This small molecule binds to this protein.
Small molecule (SMILES): [H]/N=C(/N)N[C@H]1C=C(C(=O)O)O[C@@H](C(=O)N(C)CCC)[C@@H]1NC(C)=O

Binding-site contacts:
Ligand atom C3 contacts residue ASP70 of chain 4.A at 3.4 Å.
Ligand atom NH2 contacts residue TRP98 of chain 4.A at 2.8 Å (h-bond).
Ligand atom C3 contacts residue GLU38 of chain 4.A at 3.4 Å.
Ligand atom C4 contacts residue GLU38 of chain 4.A at 3.8 Å.
Ligand atom C4 contacts residue ASP70 of chain 4.A at 3.7 Å.
Ligand atom C81 contacts residue ARG144 of chain 4.A at 3.9 Å.
Ligand atom O10 contacts residue ARG71 of chain 4.A at 3.0 Å (salt-bridge).
Ligand atom C6 contacts residue TYR324 of chain 4.A at 3.5 Å (hydrophobic).
Ligand atom C6 contacts residue GLU197 of chain 4.A at 3.5 Å.
Ligand atom NH2 contacts residue GLU38 of chain 4.A at 3.7 Å.
Ligand atom C1 contacts residue TYR324 of chain 4.A at 2.8 Å (hydrophobic).
Ligand atom O1A contacts residue ARG212 of chain 4.A at 3.7 Å.
Ligand atom O1B contacts residue TYR324 of chain 4.A at 3.3 Å (h-bond).
Ligand atom C1 contacts residue ARG290 of chain 4.A at 3.5 Å.
Ligand atom C92 contacts residue ARG144 of chain 4.A at 3.5 Å.
Ligand atom NH1 contacts residue GLU38 of chain 4.A at 3.8 Å.
Ligand atom O1A contacts residue ARG290 of chain 4.A at 2.7 Å (salt-bridge).
Ligand atom CZ contacts residue ASP70 of chain 4.A at 3.8 Å.
Ligand atom C3 contacts residue TYR324 of chain 4.A at 3.3 Å (hydrophobic).
Ligand atom CZ contacts residue GLU38 of chain 4.A at 3.7 Å.
Ligand atom O1B contacts residue ARG37 of chain 4.A at 2.8 Å (salt-bridge).
Ligand atom C81 contacts residue GLU196 of chain 4.A at 3.4 Å.
Ligand atom O10 contacts residue ASP70 of chain 4.A at 3.7 Å.
Ligand atom NH1 contacts residue GLU147 of chain 4.A at 2.9 Å (salt-bridge).
Ligand atom NH2 contacts residue ARG75 of chain 4.A at 3.1 Å (salt-bridge).
Ligand atom NE contacts residue ASP70 of chain 4.A at 3.0 Å (salt-bridge).
Ligand atom NE contacts residue GLU38 of chain 4.A at 3.5 Å (salt-bridge).
Ligand atom O6 contacts residue TYR324 of chain 4.A at 3.4 Å (h-bond).
Ligand atom C11 contacts residue ARG144 of chain 4.A at 3.7 Å.
Ligand atom CZ contacts residue TRP98 of chain 4.A at 3.4 Å (hydrophobic).
Ligand atom C91 contacts residue ALA166 of chain 4.A at 3.5 Å (hydrophobic).
Ligand atom O1A contacts residue TYR324 of chain 4.A at 2.9 Å (h-bond).
Ligand atom C91 contacts residue ARG144 of chain 4.A at 3.8 Å.
Ligand atom C81 contacts residue GLU197 of chain 4.A at 3.3 Å.
Ligand atom C4 contacts residue TYR324 of chain 4.A at 3.9 Å (hydrophobic).
Ligand atom NH1 contacts residue TRP98 of chain 4.A at 3.1 Å (h-bond).
Ligand atom C11 contacts residue ILE142 of chain 4.A at 3.7 Å (hydrophobic).
Ligand atom O1B contacts residue ARG290 of chain 4.A at 3.1 Å (salt-bridge).
Ligand atom NH2 contacts residue ASP70 of chain 4.A at 3.1 Å (salt-bridge).
Ligand atom C2 contacts residue TYR324 of chain 4.A at 2.8 Å (hydrophobic).

Sequence of chain 4.A:
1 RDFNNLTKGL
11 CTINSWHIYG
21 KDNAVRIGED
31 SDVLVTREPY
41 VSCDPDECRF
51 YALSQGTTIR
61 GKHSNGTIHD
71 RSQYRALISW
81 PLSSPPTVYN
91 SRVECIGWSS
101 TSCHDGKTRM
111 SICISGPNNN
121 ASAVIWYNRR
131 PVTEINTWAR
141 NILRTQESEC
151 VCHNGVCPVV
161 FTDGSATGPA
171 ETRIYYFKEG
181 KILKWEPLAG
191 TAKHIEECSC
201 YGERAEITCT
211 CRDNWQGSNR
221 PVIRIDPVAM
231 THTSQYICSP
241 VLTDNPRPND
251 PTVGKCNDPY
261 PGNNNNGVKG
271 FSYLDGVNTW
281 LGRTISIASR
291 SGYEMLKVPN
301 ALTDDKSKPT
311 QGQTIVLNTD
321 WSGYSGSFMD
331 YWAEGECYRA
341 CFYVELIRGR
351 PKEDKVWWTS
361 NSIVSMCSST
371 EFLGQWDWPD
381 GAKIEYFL